Sequence of chain 1.C:
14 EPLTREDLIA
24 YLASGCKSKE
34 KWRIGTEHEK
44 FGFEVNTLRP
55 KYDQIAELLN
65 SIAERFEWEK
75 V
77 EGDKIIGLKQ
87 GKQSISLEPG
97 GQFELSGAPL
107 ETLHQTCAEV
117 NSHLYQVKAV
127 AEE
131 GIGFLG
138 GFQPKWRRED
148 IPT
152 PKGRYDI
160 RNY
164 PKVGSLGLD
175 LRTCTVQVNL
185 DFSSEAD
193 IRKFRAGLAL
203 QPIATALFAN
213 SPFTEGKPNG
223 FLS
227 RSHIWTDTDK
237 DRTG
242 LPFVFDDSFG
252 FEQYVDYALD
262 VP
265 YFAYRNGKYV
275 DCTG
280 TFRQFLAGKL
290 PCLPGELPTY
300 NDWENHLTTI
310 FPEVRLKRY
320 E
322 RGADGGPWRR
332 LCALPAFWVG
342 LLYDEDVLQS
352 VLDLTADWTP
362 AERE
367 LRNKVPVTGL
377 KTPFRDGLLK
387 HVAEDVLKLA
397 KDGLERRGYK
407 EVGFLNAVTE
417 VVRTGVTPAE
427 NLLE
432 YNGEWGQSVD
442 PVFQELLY

This small molecule binds to this protein.
Small molecule (SMILES): CCCCS(=N)(=O)CC[C@H](N)C(=O)O

Binding-site contacts:
Ligand atom C contacts residue ARG227 of chain 1.C at 3.3 Å.
Ligand atom OAG contacts residue GLU42 of chain 1.C at 3.3 Å (salt-bridge).
Ligand atom N contacts residue THR177 of chain 1.C at 3.1 Å (h-bond).
Ligand atom O contacts residue GLU42 of chain 1.C at 3.8 Å.
Ligand atom O contacts residue THR177 of chain 1.C at 3.4 Å (h-bond).
Ligand atom CA contacts residue TRP231 of chain 1.C at 4.0 Å (hydrophobic).
Ligand atom O contacts residue ARG227 of chain 1.C at 2.8 Å (salt-bridge).
Ligand atom CAC contacts residue MSE159 of chain 1.C at 3.7 Å.
Ligand atom OXT contacts residue ARG227 of chain 1.C at 3.1 Å (salt-bridge).
Ligand atom CB contacts residue TRP231 of chain 1.C at 3.9 Å (hydrophobic).
Ligand atom OAG contacts residue MG1 of chain 1.M at 2.3 Å.
Ligand atom CA contacts residue GLU42 of chain 1.C at 3.6 Å.
Ligand atom C contacts residue GLU42 of chain 1.C at 4.0 Å.
Ligand atom CAE contacts residue GLU94 of chain 1.C at 3.7 Å.
Ligand atom CAB contacts residue PRO95 of chain 1.C at 3.7 Å (hydrophobic).
Ligand atom N contacts residue GLU42 of chain 1.C at 2.7 Å (salt-bridge).
Ligand atom CA contacts residue THR177 of chain 1.C at 3.2 Å.
Ligand atom O contacts residue THR179 of chain 1.C at 3.2 Å (h-bond).
Ligand atom CAH contacts residue MG1 of chain 1.M at 4.0 Å.
Ligand atom O contacts residue CYS178 of chain 1.C at 3.1 Å.
Ligand atom CAH contacts residue GLU42 of chain 1.C at 3.6 Å.
Ligand atom OXT contacts residue TRP231 of chain 1.C at 2.9 Å (h-bond).
Ligand atom C contacts residue TRP231 of chain 1.C at 3.7 Å (hydrophobic).
Ligand atom SAF contacts residue MG1 of chain 1.M at 3.6 Å.
Ligand atom NAA contacts residue PHE310 of chain 1.C at 3.9 Å.
Ligand atom SAF contacts residue GLU94 of chain 1.C at 4.0 Å.
Ligand atom CAH contacts residue GLU94 of chain 1.C at 3.6 Å.
Ligand atom OAG contacts residue GLU94 of chain 1.C at 3.4 Å (salt-bridge).
Ligand atom CAB contacts residue TYR156 of chain 1.C at 4.0 Å (hydrophobic).
Ligand atom CAC contacts residue MSE173 of chain 1.C at 3.6 Å.
Ligand atom SAF contacts residue GLU42 of chain 1.C at 4.1 Å.
Ligand atom CAH contacts residue MSE173 of chain 1.C at 4.1 Å.
Ligand atom CAB contacts residue MSE159 of chain 1.C at 3.9 Å.
Ligand atom OXT contacts residue THR179 of chain 1.C at 3.7 Å.
Ligand atom NAA contacts residue ARG322 of chain 1.C at 2.8 Å (salt-bridge).
Ligand atom C contacts residue THR179 of chain 1.C at 3.6 Å.
Ligand atom CB contacts residue GLU42 of chain 1.C at 3.6 Å.
Ligand atom C contacts residue THR177 of chain 1.C at 3.5 Å.
Ligand atom CAB contacts residue GLU94 of chain 1.C at 3.4 Å.
Ligand atom CAD contacts residue PHE310 of chain 1.C at 3.3 Å (hydrophobic).